Sequence of chain 1.A:
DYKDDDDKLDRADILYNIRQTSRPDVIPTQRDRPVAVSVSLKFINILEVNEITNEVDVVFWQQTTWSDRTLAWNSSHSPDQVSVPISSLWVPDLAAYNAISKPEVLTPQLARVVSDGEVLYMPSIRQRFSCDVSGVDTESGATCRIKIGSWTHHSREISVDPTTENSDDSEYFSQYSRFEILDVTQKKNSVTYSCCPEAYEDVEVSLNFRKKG

Binding-site contacts:
Ligand atom O7 contacts residue SER76 of chain 1.A at 4.2 Å.
Ligand atom O7 contacts residue ASN74 of chain 1.A at 3.5 Å (h-bond).
Ligand atom C5 contacts residue SER76 of chain 1.A at 3.5 Å.
Ligand atom C5 contacts residue ASN74 of chain 1.A at 3.6 Å.
Ligand atom C6 contacts residue SER76 of chain 1.A at 3.9 Å.
Ligand atom O6 contacts residue HIS77 of chain 1.A at 3.4 Å (h-bond).
Ligand atom C7 contacts residue ASN74 of chain 1.A at 3.4 Å.
Ligand atom O6 contacts residue SER76 of chain 1.A at 4.0 Å.
Ligand atom C1 contacts residue SER76 of chain 1.A at 3.6 Å.
Ligand atom O5 contacts residue SER76 of chain 1.A at 3.6 Å (h-bond).
Ligand atom C6 contacts residue HIS77 of chain 1.A at 3.3 Å.
Ligand atom C2 contacts residue ASN74 of chain 1.A at 2.5 Å.
Ligand atom C5 contacts residue HIS77 of chain 1.A at 4.3 Å.
Ligand atom C1 contacts residue ASN74 of chain 1.A at 1.4 Å.
Ligand atom N2 contacts residue ASN74 of chain 1.A at 2.9 Å (h-bond).
Ligand atom O5 contacts residue ASN74 of chain 1.A at 2.2 Å (h-bond).
Ligand atom O6 contacts residue ASN74 of chain 1.A at 4.3 Å.
Ligand atom C4 contacts residue ASN74 of chain 1.A at 4.2 Å.
Ligand atom C3 contacts residue ASN74 of chain 1.A at 3.8 Å.

The small molecule below binds the protein below.
Small molecule (SMILES): CC(=O)N[C@@H]1[C@@H](O)[C@H](O)[C@@H](CO)O[C@H]1O